Sequence of chain 1.C:
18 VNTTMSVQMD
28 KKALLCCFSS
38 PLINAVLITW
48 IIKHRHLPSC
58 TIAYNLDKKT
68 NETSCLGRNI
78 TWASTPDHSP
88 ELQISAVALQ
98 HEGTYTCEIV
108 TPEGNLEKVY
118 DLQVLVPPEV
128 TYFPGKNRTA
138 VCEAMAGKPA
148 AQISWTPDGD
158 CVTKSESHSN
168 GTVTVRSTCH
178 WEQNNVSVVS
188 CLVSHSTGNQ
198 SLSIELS

Binding-site contacts:
Ligand atom C6 contacts residue SER191 of chain 1.C at 3.6 Å.
Ligand atom C3 contacts residue ASN196 of chain 1.C at 3.8 Å.
Ligand atom C5 contacts residue ASN196 of chain 1.C at 3.6 Å.
Ligand atom O6 contacts residue LEU189 of chain 1.C at 3.6 Å.
Ligand atom C7 contacts residue ASN196 of chain 1.C at 3.6 Å.
Ligand atom O6 contacts residue SER191 of chain 1.C at 4.4 Å.
Ligand atom C6 contacts residue LEU189 of chain 1.C at 4.0 Å (hydrophobic).
Ligand atom N2 contacts residue ASN196 of chain 1.C at 3.0 Å (h-bond).
Ligand atom O7 contacts residue ASN196 of chain 1.C at 3.8 Å.
Ligand atom C5 contacts residue SER191 of chain 1.C at 3.6 Å.
Ligand atom C2 contacts residue ASN196 of chain 1.C at 2.5 Å.
Ligand atom C4 contacts residue ASN196 of chain 1.C at 4.2 Å.
Ligand atom O5 contacts residue ASN196 of chain 1.C at 2.3 Å (h-bond).
Ligand atom O5 contacts residue SER191 of chain 1.C at 3.2 Å (h-bond).
Ligand atom C1 contacts residue ASN196 of chain 1.C at 1.4 Å.
Ligand atom C1 contacts residue SER191 of chain 1.C at 4.0 Å.
Ligand atom O5 contacts residue LEU189 of chain 1.C at 4.0 Å.

This protein binds this small molecule.
Small molecule (SMILES): CC(=O)N[C@@H]1[C@@H](O)[C@H](O)[C@@H](CO)O[C@H]1O